Sequence of chain 3.A:
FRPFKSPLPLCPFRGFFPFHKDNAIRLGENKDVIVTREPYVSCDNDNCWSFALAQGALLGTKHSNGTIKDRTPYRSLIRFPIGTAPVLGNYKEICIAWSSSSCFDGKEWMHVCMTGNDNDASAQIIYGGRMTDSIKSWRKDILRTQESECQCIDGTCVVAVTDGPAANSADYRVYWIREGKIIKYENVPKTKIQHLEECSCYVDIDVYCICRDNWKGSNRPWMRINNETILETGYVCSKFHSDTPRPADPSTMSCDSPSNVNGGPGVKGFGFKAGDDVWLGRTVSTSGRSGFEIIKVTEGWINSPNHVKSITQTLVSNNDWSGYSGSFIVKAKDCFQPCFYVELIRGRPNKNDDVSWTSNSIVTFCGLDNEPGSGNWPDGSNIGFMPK

Binding-site contacts:
Ligand atom O8 contacts residue ARG212 of chain 3.A at 3.5 Å.
Ligand atom O8 contacts residue GLU198 of chain 3.A at 3.8 Å.
Ligand atom O9 contacts residue ARG144 of chain 3.A at 3.4 Å (salt-bridge).
Ligand atom O1A contacts residue ARG212 of chain 3.A at 3.2 Å (salt-bridge).
Ligand atom N4 contacts residue GLU38 of chain 3.A at 3.3 Å (salt-bridge).
Ligand atom C13 contacts residue ARG71 of chain 3.A at 3.7 Å.
Ligand atom O1B contacts residue TYR324 of chain 3.A at 3.5 Å (h-bond).
Ligand atom C11 contacts residue ILE142 of chain 3.A at 3.8 Å (hydrophobic).
Ligand atom O10 contacts residue ASP70 of chain 3.A at 3.5 Å.
Ligand atom N12 contacts residue GLU147 of chain 3.A at 2.9 Å (salt-bridge).
Ligand atom C8 contacts residue GLU197 of chain 3.A at 3.6 Å.
Ligand atom C3 contacts residue ASP70 of chain 3.A at 3.5 Å.
Ligand atom O1A contacts residue ARG289 of chain 3.A at 2.7 Å (salt-bridge).
Ligand atom O10 contacts residue ARG71 of chain 3.A at 2.9 Å (salt-bridge).
Ligand atom C3 contacts residue GLU38 of chain 3.A at 3.5 Å.
Ligand atom C3 contacts residue TYR324 of chain 3.A at 3.0 Å (hydrophobic).
Ligand atom O8 contacts residue GLU197 of chain 3.A at 2.7 Å (salt-bridge).
Ligand atom C8 contacts residue ARG212 of chain 3.A at 3.6 Å.
Ligand atom O1B contacts residue ARG289 of chain 3.A at 2.9 Å (salt-bridge).
Ligand atom N13 contacts residue ARG75 of chain 3.A at 3.3 Å (salt-bridge).
Ligand atom O9 contacts residue GLU197 of chain 3.A at 2.6 Å (salt-bridge).
Ligand atom C9 contacts residue GLU197 of chain 3.A at 3.2 Å.
Ligand atom C2 contacts residue TYR324 of chain 3.A at 2.7 Å (hydrophobic).
Ligand atom O1A contacts residue TYR324 of chain 3.A at 3.3 Å (h-bond).
Ligand atom N13 contacts residue ASP70 of chain 3.A at 3.0 Å (salt-bridge).
Ligand atom N13 contacts residue TRP98 of chain 3.A at 2.8 Å (h-bond).
Ligand atom C1 contacts residue TYR324 of chain 3.A at 2.8 Å (hydrophobic).
Ligand atom C12 contacts residue TRP98 of chain 3.A at 3.3 Å (hydrophobic).
Ligand atom C1 contacts residue ARG289 of chain 3.A at 3.5 Å.
Ligand atom C4 contacts residue ASP70 of chain 3.A at 3.5 Å.
Ligand atom C12 contacts residue GLU38 of chain 3.A at 3.8 Å.
Ligand atom C9 contacts residue ASN214 of chain 3.A at 3.8 Å.
Ligand atom O6 contacts residue TYR324 of chain 3.A at 3.2 Å (h-bond).
Ligand atom O1B contacts residue ARG37 of chain 3.A at 2.9 Å (salt-bridge).
Ligand atom N4 contacts residue ASP70 of chain 3.A at 3.0 Å (salt-bridge).
Ligand atom O9 contacts residue ALA166 of chain 3.A at 3.6 Å.
Ligand atom N12 contacts residue TRP98 of chain 3.A at 3.1 Å (h-bond).
Ligand atom C6 contacts residue TYR324 of chain 3.A at 3.7 Å (hydrophobic).
Ligand atom C6 contacts residue GLU198 of chain 3.A at 3.5 Å.
Ligand atom C9 contacts residue ALA166 of chain 3.A at 3.7 Å (hydrophobic).

A protein and the small-molecule ligand that binds it are described below.
Small molecule (SMILES): [H]/N=C(\N)N[C@H]1C=C(C(=O)O)O[C@@H]([C@H](OC)[C@H](O)CO)[C@@H]1NC(C)=O